Sequence of chain 1.A:
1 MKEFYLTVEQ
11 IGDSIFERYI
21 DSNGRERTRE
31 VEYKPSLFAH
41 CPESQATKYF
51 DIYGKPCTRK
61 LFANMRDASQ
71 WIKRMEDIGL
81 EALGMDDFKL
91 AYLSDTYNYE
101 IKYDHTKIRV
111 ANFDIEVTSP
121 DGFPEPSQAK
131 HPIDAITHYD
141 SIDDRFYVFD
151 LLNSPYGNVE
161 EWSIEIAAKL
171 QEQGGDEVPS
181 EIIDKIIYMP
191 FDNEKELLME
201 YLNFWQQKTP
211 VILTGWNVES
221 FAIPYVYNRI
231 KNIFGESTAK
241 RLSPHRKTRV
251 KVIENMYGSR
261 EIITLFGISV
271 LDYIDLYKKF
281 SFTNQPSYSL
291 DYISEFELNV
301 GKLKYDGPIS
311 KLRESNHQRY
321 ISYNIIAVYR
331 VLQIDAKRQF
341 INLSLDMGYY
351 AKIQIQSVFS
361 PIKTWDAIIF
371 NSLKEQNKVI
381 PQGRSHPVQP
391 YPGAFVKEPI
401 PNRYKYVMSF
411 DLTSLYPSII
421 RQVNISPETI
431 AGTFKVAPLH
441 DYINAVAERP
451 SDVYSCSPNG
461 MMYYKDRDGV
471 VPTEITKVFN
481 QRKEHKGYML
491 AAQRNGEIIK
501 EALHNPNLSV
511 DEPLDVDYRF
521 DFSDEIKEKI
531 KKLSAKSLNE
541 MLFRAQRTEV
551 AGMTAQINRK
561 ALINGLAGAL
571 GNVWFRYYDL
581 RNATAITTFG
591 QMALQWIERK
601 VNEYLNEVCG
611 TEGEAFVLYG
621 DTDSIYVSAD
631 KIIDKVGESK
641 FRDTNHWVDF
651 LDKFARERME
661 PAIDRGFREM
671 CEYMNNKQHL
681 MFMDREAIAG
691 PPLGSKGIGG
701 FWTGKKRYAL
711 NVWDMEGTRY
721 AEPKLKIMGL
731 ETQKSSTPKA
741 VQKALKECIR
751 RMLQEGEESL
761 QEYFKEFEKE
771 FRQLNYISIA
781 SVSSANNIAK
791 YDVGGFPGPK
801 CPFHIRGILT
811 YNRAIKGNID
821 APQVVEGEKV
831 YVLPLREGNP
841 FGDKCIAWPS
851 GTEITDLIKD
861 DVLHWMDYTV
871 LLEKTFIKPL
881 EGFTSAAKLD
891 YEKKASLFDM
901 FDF

Binding-site contacts:
Ligand atom O3G contacts residue ARG482 of chain 1.A at 2.6 Å (salt-bridge).
Ligand atom O3' contacts residue TYR416 of chain 1.A at 3.0 Å (h-bond).
Ligand atom C3' contacts residue ASN564 of chain 1.A at 3.7 Å.
Ligand atom O2B contacts residue SER414 of chain 1.A at 3.4 Å (h-bond).
Ligand atom O1B contacts residue LYS560 of chain 1.A at 3.8 Å.
Ligand atom PB contacts residue SER414 of chain 1.A at 3.6 Å.
Ligand atom O3G contacts residue LYS560 of chain 1.A at 2.4 Å (salt-bridge).
Ligand atom O3B contacts residue SER414 of chain 1.A at 3.3 Å (h-bond).
Ligand atom O2B contacts residue LEU412 of chain 1.A at 3.1 Å (h-bond).
Ligand atom O4' contacts residue THR622 of chain 1.A at 3.6 Å.
Ligand atom O1A contacts residue MN1 of chain 1.F at 3.7 Å.
Ligand atom C5' contacts residue ASP623 of chain 1.A at 3.5 Å.
Ligand atom O1G contacts residue MN1 of chain 1.E at 2.1 Å.
Ligand atom O2A contacts residue MN1 of chain 1.E at 2.3 Å.
Ligand atom O2G contacts residue ARG482 of chain 1.A at 2.9 Å (salt-bridge).
Ligand atom O2B contacts residue ASP623 of chain 1.A at 3.1 Å (salt-bridge).
Ligand atom N3A contacts residue MN1 of chain 1.E at 3.6 Å.
Ligand atom PG contacts residue ARG482 of chain 1.A at 3.8 Å.
Ligand atom O1G contacts residue LEU412 of chain 1.A at 3.3 Å (h-bond).
Ligand atom O2G contacts residue SER414 of chain 1.A at 2.8 Å (h-bond).
Ligand atom PG contacts residue SER414 of chain 1.A at 3.6 Å.
Ligand atom O1G contacts residue ASP411 of chain 1.A at 2.8 Å (salt-bridge).
Ligand atom O2B contacts residue LEU415 of chain 1.A at 3.0 Å (h-bond).
Ligand atom O2A contacts residue MN1 of chain 1.F at 2.1 Å.
Ligand atom O1B contacts residue LEU415 of chain 1.A at 3.7 Å.
Ligand atom O3' contacts residue ASN564 of chain 1.A at 3.6 Å.
Ligand atom PA contacts residue MN1 of chain 1.E at 3.5 Å.
Ligand atom O3B contacts residue MN1 of chain 1.E at 3.7 Å.
Ligand atom O1B contacts residue SER414 of chain 1.A at 3.5 Å.
Ligand atom PA contacts residue MN1 of chain 1.F at 3.3 Å.
Ligand atom O2A contacts residue ASP623 of chain 1.A at 2.9 Å (salt-bridge).
Ligand atom PG contacts residue MN1 of chain 1.E at 3.4 Å.
Ligand atom C2' contacts residue TYR416 of chain 1.A at 3.5 Å (hydrophobic).
Ligand atom O2A contacts residue ASP411 of chain 1.A at 3.2 Å (salt-bridge).
Ligand atom O2B contacts residue MN1 of chain 1.E at 2.1 Å.
Ligand atom O3' contacts residue LEU415 of chain 1.A at 3.4 Å (h-bond).
Ligand atom PB contacts residue MN1 of chain 1.E at 3.2 Å.
Ligand atom O1B contacts residue ASN564 of chain 1.A at 3.2 Å (h-bond).
Ligand atom O3B contacts residue LYS560 of chain 1.A at 3.3 Å.
Ligand atom O2G contacts residue THR413 of chain 1.A at 3.5 Å.

A small-molecule ligand and the protein it binds are described below.
Small molecule (SMILES): O=c1ccn([C@H]2C[C@H](O)[C@@H](CO[P](=O)(O)N[P](=O)(O)OP(=O)(O)O)O2)c(=O)[nH]1